This small molecule binds to this protein.
Small molecule (SMILES): Nc1ncnc2c1ncn2[C@@H]1O[C@H](COP(=O)=O)[C@@H](O[P](=O)(O)OC[C@H]2O[C@@H](n3ccc(=O)[nH]c3=O)[C@H](O)[C@@H]2O)[C@H]1O

Sequence of chain 31.F:
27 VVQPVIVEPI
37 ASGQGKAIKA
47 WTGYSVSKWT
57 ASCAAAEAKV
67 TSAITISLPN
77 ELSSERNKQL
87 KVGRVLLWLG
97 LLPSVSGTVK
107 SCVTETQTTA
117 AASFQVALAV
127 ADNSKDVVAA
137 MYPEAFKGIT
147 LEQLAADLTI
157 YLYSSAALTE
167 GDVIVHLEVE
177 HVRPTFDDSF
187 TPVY

Binding-site contacts:
Ligand atom C1' contacts residue TRP47 of chain 36.E at 4.3 Å (hydrophobic).
Ligand atom N7 contacts residue LYS143 of chain 36.E at 3.7 Å.
Ligand atom C1' contacts residue LYS143 of chain 36.E at 4.0 Å.
Ligand atom C2' contacts residue LYS143 of chain 36.E at 4.5 Å.
Ligand atom O4' contacts residue GLU140 of chain 36.E at 4.1 Å.
Ligand atom O4' contacts residue LYS143 of chain 36.E at 4.2 Å.
Ligand atom C8 contacts residue LYS143 of chain 36.E at 2.8 Å.
Ligand atom C8 contacts residue GLU140 of chain 36.E at 4.1 Å.
Ligand atom N1 contacts residue TRP47 of chain 36.E at 3.8 Å.
Ligand atom C2' contacts residue GLU140 of chain 36.E at 3.5 Å.
Ligand atom C1' contacts residue GLU140 of chain 36.E at 3.2 Å.
Ligand atom O4' contacts residue TRP47 of chain 36.E at 4.0 Å.
Ligand atom C2 contacts residue TRP47 of chain 36.E at 3.8 Å (hydrophobic).
Ligand atom O2' contacts residue GLU140 of chain 36.E at 3.0 Å (salt-bridge).
Ligand atom C5 contacts residue TRP47 of chain 36.E at 4.0 Å (hydrophobic).
Ligand atom C4 contacts residue TRP47 of chain 36.E at 3.9 Å (hydrophobic).
Ligand atom N3 contacts residue TRP47 of chain 36.E at 3.9 Å.
Ligand atom N9 contacts residue TRP47 of chain 36.E at 4.0 Å.
Ligand atom N6 contacts residue TRP47 of chain 36.E at 4.2 Å.
Ligand atom N9 contacts residue LYS143 of chain 36.E at 3.8 Å.
Ligand atom C6 contacts residue TRP47 of chain 36.E at 3.9 Å (hydrophobic).
Ligand atom OP1 contacts residue LYS45 of chain 31.F at 4.3 Å.
Ligand atom C8 contacts residue TRP47 of chain 36.E at 4.0 Å (hydrophobic).
Ligand atom N7 contacts residue TRP47 of chain 36.E at 4.0 Å.
Ligand atom N9 contacts residue GLU140 of chain 36.E at 4.1 Å.

Sequence of chain 36.E:
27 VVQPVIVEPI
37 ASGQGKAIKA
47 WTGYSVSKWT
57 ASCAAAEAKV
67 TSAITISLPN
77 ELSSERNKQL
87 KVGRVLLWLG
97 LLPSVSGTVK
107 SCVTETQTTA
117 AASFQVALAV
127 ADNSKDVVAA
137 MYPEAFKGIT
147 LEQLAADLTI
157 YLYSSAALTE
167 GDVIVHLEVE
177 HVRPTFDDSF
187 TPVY